Binding-site contacts:
Ligand atom CB contacts residue PRO392 of chain 1.B at 4.4 Å (hydrophobic).
Ligand atom CA contacts residue VAL390 of chain 1.B at 4.1 Å (hydrophobic).
Ligand atom NAA contacts residue PRO391 of chain 1.B at 3.4 Å.
Ligand atom NAA contacts residue VAL390 of chain 1.B at 4.5 Å.
Ligand atom CB contacts residue VAL390 of chain 1.B at 4.0 Å (hydrophobic).
Ligand atom CB contacts residue PRO391 of chain 1.B at 4.3 Å (hydrophobic).
Ligand atom CC contacts residue ASN388 of chain 1.B at 3.0 Å.
Ligand atom NAA contacts residue PRO392 of chain 1.B at 4.3 Å.
Ligand atom CA contacts residue PRO391 of chain 1.B at 3.9 Å (hydrophobic).
Ligand atom CC contacts residue VAL390 of chain 1.B at 3.6 Å (hydrophobic).
Ligand atom ND contacts residue ASN388 of chain 1.B at 3.1 Å (h-bond).

Sequence of chain 1.B:
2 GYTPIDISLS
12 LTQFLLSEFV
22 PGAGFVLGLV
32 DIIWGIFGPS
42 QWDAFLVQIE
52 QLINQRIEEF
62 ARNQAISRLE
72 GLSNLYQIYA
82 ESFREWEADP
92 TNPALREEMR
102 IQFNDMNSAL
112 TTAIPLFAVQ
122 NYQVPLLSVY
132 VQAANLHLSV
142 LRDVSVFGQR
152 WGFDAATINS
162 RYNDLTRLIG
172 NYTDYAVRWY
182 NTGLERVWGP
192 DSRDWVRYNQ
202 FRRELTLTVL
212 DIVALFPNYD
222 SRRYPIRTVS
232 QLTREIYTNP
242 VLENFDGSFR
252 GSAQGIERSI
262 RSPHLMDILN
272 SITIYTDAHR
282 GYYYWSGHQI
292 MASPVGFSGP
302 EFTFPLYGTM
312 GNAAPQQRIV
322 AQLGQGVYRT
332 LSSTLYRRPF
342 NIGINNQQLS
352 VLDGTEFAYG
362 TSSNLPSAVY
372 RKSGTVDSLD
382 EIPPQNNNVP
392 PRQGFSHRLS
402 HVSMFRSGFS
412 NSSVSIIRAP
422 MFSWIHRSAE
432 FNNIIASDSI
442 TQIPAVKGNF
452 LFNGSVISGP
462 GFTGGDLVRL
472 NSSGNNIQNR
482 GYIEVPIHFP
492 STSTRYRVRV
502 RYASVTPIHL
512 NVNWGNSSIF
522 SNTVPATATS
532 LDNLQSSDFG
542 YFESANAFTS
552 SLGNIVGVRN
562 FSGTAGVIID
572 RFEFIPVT

The small molecule below binds the protein below.
Small molecule (SMILES): NCCCN